Binding-site contacts:
Ligand atom O4 contacts residue ASN318 of chain 30.K at 4.5 Å.
Ligand atom C6 contacts residue SER284 of chain 30.K at 3.4 Å.
Ligand atom C6 contacts residue ASN318 of chain 30.K at 3.2 Å.
Ligand atom O6 contacts residue SER284 of chain 30.K at 2.9 Å (h-bond).
Ligand atom O6 contacts residue ASN318 of chain 30.K at 3.0 Å (h-bond).

This protein binds this small molecule.
Small molecule (SMILES): CC(=O)N[C@@H]1[C@@H](O)[C@H](O)[C@@H](CO)O[C@H]1O

Sequence of chain 30.K:
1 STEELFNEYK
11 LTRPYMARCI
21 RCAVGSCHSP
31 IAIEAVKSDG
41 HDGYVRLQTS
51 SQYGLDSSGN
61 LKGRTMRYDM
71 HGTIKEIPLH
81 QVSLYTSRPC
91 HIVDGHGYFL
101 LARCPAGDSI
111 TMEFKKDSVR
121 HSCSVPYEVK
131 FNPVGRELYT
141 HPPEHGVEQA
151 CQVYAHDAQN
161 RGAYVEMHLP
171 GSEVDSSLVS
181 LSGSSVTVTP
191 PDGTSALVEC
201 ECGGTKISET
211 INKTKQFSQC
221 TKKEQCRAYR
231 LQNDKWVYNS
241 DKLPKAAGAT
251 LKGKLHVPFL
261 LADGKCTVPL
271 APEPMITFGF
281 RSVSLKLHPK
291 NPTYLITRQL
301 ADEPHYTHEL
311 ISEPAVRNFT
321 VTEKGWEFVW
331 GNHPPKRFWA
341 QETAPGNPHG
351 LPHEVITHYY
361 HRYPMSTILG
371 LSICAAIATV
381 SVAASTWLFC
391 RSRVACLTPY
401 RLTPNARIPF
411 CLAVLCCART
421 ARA